The small molecule below binds the protein below.
Small molecule (SMILES): CC(=O)N[C@@H]1[C@@H](O)[C@H](O)[C@@H](CO)O[C@H]1O

Binding-site contacts:
Ligand atom O5 contacts residue ASN2105 of chain 1.A at 2.3 Å (h-bond).
Ligand atom O7 contacts residue ASN2105 of chain 1.A at 3.3 Å (h-bond).
Ligand atom C1 contacts residue ASN2105 of chain 1.A at 1.4 Å.
Ligand atom C4 contacts residue ASN2105 of chain 1.A at 4.2 Å.
Ligand atom C5 contacts residue ASN2105 of chain 1.A at 3.6 Å.
Ligand atom C3 contacts residue ASN2105 of chain 1.A at 3.6 Å.
Ligand atom N2 contacts residue ASN2105 of chain 1.A at 3.3 Å (h-bond).
Ligand atom O3 contacts residue ASN2105 of chain 1.A at 3.9 Å.
Ligand atom C7 contacts residue ASN2105 of chain 1.A at 3.6 Å.
Ligand atom C2 contacts residue ASN2105 of chain 1.A at 2.5 Å.

Sequence of chain 1.A:
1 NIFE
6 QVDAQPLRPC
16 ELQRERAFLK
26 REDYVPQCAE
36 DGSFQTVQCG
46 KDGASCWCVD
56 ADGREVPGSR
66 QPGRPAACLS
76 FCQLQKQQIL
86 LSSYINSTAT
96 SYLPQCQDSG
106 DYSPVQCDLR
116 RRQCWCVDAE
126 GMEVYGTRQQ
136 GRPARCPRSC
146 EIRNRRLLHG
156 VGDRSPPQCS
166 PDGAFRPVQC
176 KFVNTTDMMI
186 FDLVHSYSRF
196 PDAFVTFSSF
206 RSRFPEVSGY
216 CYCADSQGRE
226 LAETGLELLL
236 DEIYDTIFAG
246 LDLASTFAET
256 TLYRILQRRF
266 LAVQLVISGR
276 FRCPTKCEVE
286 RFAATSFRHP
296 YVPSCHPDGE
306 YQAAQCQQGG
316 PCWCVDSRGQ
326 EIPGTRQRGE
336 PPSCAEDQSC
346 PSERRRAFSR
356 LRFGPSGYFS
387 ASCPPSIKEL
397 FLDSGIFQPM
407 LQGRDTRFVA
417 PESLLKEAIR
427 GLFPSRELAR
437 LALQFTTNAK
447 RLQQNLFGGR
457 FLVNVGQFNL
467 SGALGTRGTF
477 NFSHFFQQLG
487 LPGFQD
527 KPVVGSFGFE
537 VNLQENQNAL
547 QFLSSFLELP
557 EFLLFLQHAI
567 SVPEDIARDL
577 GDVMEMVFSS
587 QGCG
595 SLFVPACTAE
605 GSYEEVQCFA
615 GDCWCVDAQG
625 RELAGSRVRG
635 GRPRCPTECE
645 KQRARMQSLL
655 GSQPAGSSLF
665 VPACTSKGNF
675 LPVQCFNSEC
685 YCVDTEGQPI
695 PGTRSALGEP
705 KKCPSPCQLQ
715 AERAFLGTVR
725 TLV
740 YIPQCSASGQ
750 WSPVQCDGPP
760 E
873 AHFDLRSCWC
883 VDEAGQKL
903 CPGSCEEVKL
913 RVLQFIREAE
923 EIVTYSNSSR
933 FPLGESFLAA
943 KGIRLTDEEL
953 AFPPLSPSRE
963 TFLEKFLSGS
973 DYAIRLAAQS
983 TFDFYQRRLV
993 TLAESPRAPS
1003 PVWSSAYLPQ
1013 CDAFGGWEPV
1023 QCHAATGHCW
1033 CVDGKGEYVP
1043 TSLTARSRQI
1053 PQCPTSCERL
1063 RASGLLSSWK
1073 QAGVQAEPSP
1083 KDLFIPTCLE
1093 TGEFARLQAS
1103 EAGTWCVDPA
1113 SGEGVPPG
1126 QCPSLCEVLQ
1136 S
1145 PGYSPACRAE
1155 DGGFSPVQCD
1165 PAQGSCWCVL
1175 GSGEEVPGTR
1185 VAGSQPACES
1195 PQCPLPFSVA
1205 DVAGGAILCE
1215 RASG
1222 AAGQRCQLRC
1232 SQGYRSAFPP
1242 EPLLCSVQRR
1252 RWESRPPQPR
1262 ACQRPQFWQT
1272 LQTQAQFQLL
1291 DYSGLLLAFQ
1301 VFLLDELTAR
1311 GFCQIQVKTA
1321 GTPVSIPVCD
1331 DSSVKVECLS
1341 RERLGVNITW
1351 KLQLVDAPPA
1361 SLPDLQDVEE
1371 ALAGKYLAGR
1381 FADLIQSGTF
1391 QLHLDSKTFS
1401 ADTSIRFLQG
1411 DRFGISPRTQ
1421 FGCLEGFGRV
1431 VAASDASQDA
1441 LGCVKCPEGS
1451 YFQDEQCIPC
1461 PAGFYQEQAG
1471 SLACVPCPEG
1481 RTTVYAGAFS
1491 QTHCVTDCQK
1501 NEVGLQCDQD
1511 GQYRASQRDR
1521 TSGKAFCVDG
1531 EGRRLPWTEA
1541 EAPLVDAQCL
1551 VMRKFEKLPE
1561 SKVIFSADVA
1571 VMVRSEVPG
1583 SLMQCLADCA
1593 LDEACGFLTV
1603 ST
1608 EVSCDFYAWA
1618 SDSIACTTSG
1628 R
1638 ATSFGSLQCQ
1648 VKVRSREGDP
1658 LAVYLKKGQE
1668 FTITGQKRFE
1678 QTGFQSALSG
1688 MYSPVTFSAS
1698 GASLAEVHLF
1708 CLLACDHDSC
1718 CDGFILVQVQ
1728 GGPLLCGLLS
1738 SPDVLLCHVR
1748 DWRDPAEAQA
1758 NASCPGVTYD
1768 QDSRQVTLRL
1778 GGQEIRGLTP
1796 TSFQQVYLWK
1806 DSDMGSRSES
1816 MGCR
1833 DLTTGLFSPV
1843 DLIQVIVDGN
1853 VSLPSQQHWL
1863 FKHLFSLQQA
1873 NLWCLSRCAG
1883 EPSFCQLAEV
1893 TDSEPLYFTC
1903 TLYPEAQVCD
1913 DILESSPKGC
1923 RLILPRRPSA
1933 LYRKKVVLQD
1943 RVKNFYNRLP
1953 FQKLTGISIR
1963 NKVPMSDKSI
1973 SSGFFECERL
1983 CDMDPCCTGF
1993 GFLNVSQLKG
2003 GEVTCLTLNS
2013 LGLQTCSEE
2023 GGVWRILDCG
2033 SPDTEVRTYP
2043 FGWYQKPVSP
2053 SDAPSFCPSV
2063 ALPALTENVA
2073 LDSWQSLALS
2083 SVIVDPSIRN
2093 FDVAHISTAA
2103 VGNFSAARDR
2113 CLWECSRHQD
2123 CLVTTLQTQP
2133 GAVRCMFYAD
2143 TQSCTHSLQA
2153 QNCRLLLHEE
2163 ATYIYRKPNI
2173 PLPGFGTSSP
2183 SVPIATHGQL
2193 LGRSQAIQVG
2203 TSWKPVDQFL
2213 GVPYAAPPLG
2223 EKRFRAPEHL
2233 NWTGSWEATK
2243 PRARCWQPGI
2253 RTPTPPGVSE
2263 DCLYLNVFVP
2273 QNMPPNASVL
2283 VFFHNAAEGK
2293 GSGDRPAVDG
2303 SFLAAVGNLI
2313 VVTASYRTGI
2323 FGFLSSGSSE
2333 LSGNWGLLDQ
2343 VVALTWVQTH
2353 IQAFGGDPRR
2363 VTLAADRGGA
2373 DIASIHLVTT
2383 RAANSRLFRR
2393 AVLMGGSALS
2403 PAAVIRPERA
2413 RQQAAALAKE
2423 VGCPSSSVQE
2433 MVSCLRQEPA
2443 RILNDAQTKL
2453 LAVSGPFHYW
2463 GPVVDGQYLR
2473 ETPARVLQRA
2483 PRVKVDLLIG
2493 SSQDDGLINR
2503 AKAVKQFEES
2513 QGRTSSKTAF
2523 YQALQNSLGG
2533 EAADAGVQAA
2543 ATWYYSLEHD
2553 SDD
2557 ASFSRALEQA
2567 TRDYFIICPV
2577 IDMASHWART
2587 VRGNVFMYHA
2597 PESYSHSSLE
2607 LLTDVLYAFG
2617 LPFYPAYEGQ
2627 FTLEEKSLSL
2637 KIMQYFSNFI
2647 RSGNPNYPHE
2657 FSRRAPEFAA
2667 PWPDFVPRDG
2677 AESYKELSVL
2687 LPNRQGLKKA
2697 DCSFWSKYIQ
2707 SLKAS